Binding-site contacts:
Ligand atom O3' contacts residue GLY64 of chain 1.A at 3.5 Å.
Ligand atom OP1 contacts residue NA1 of chain 1.F at 2.5 Å (h-bond).
Ligand atom OP2 contacts residue GLY66 of chain 1.A at 3.9 Å.
Ligand atom OP2 contacts residue GLY66 of chain 1.A at 3.9 Å.
Ligand atom P contacts residue GLY66 of chain 1.A at 3.6 Å.
Ligand atom OP1 contacts residue LEU62 of chain 1.A at 3.8 Å.
Ligand atom P contacts residue LYS35 of chain 1.A at 3.7 Å.
Ligand atom O5' contacts residue GLY66 of chain 1.A at 3.4 Å.
Ligand atom OP2 contacts residue LYS68 of chain 1.A at 3.1 Å (salt-bridge).
Ligand atom OP1 contacts residue GLY66 of chain 1.A at 2.8 Å (h-bond).
Ligand atom OP2 contacts residue LYS68 of chain 1.A at 3.4 Å (salt-bridge).
Ligand atom OP3 contacts residue LYS35 of chain 1.A at 2.8 Å (salt-bridge).
Ligand atom P contacts residue LYS68 of chain 1.A at 3.8 Å.
Ligand atom C5' contacts residue GLY66 of chain 1.A at 3.5 Å.
Ligand atom C4' contacts residue GLY64 of chain 1.A at 3.3 Å.
Ligand atom C3' contacts residue LYS68 of chain 1.A at 3.8 Å.
Ligand atom OP2 contacts residue NA1 of chain 1.F at 3.8 Å.
Ligand atom OP1 contacts residue LYS68 of chain 1.A at 3.4 Å (salt-bridge).
Ligand atom O4' contacts residue ALA38 of chain 1.A at 3.7 Å.
Ligand atom C8 contacts residue LYS35 of chain 1.A at 3.9 Å.
Ligand atom P contacts residue ILE69 of chain 1.A at 3.8 Å.
Ligand atom C5' contacts residue GLY64 of chain 1.A at 3.2 Å.
Ligand atom C5' contacts residue TYR39 of chain 1.A at 3.4 Å (hydrophobic).
Ligand atom N7 contacts residue LYS35 of chain 1.A at 3.8 Å.
Ligand atom OP1 contacts residue GLY64 of chain 1.A at 2.9 Å (h-bond).
Ligand atom OP1 contacts residue ILE69 of chain 1.A at 2.9 Å (h-bond).
Ligand atom OP1 contacts residue THR67 of chain 1.A at 3.7 Å.
Ligand atom OP1 contacts residue LYS68 of chain 1.A at 3.6 Å (salt-bridge).
Ligand atom OP2 contacts residue VAL65 of chain 1.A at 4.0 Å.
Ligand atom P contacts residue NA1 of chain 1.F at 3.6 Å.
Ligand atom P contacts residue GLY64 of chain 1.A at 3.9 Å.
Ligand atom O3' contacts residue ILE69 of chain 1.A at 3.5 Å.
Ligand atom OP1 contacts residue PRO63 of chain 1.A at 3.8 Å.
Ligand atom O3' contacts residue LYS68 of chain 1.A at 3.9 Å.
Ligand atom N3 contacts residue ALA38 of chain 1.A at 3.5 Å.
Ligand atom C3' contacts residue GLY66 of chain 1.A at 3.9 Å.
Ligand atom OP2 contacts residue THR67 of chain 1.A at 3.7 Å.
Ligand atom O3' contacts residue VAL65 of chain 1.A at 3.9 Å.
Ligand atom OP1 contacts residue LYS35 of chain 1.A at 3.7 Å.
Ligand atom OP1 contacts residue VAL65 of chain 1.A at 3.6 Å (h-bond).

Sequence of chain 1.A:
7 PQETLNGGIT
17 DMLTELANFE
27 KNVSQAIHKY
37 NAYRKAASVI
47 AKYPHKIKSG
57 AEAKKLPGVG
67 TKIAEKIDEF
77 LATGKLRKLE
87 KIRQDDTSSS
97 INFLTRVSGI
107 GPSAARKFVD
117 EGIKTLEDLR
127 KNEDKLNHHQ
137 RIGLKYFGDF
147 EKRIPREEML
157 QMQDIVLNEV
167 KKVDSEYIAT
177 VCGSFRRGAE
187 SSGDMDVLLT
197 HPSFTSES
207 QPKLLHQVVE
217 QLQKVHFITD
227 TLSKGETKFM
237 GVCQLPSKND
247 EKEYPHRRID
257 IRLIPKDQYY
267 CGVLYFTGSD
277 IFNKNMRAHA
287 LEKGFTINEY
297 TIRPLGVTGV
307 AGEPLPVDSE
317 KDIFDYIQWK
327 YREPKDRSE

A small-molecule ligand and the protein it binds are described below.
Small molecule (SMILES): Cc1cn([C@H]2C[C@H](O[P](=O)(O)OC[C@H]3O[C@@H](n4ccc(N)nc4=O)C[C@@H]3O[P](=O)(O)OC[C@H]3O[C@@H](n4cnc5c(=O)nc(N)[nH]c54)C[C@@H]3O[P](=O)(O)OC[C@H]3O[C@@H](n4cnc5c(=O)nc(N)[nH]c54)C[C@@H]3O)[C@@H](CO[P](=O)(O)O[C@H]3C[C@H](n4cnc5c(=O)nc(N)[nH]c54)O[C@@H]3COP(=O)(O)O)O2)c(=O)[nH]c1=O